A small-molecule ligand and the protein it binds are described below.
Small molecule (SMILES): CC(=O)N[C@@H]1[C@@H](O)[C@H](O)[C@@H](CO)O[C@H]1O

Sequence of chain 1.H:
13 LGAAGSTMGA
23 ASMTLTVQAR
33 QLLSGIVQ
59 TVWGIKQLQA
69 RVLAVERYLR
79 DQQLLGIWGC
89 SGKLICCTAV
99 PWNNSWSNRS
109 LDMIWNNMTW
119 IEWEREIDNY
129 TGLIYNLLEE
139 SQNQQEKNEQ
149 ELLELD

Binding-site contacts:
Ligand atom O7 contacts residue ASN115 of chain 1.H at 3.5 Å (h-bond).
Ligand atom C8 contacts residue ASN115 of chain 1.H at 3.8 Å.
Ligand atom C5 contacts residue ASN115 of chain 1.H at 3.7 Å.
Ligand atom C2 contacts residue ASN115 of chain 1.H at 2.5 Å.
Ligand atom N2 contacts residue ASN115 of chain 1.H at 2.9 Å (h-bond).
Ligand atom O5 contacts residue ASN115 of chain 1.H at 2.4 Å (h-bond).
Ligand atom C1 contacts residue ASN115 of chain 1.H at 1.5 Å.
Ligand atom C4 contacts residue ASN115 of chain 1.H at 4.2 Å.
Ligand atom C7 contacts residue ASN115 of chain 1.H at 3.3 Å.
Ligand atom C3 contacts residue ASN115 of chain 1.H at 3.8 Å.